Sequence of chain 1.B:
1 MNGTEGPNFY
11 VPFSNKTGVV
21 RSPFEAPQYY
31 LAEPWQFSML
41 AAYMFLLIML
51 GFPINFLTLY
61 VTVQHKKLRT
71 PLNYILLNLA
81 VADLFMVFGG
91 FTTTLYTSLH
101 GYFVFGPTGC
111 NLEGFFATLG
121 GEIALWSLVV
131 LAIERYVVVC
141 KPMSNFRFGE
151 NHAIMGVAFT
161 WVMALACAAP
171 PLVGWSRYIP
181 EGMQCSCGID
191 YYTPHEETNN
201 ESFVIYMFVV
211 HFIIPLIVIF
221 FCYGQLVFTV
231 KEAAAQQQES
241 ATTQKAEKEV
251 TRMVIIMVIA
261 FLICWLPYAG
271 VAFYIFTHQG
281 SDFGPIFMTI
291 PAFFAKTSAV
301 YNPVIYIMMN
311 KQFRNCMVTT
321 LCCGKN

This protein binds this small molecule.
Small molecule (SMILES): CC(=O)N[C@H]1[C@H](O[C@H]2[C@H](O)[C@@H](NC(C)=O)CO[C@@H]2CO)O[C@H](CO)[C@@H](O)[C@@H]1O

Binding-site contacts:
Ligand atom C2 contacts residue ASP282 of chain 1.B at 4.2 Å.
Ligand atom C8 contacts residue TYR10 of chain 1.B at 4.4 Å (hydrophobic).
Ligand atom C4 contacts residue SER281 of chain 1.B at 4.5 Å.
Ligand atom C2 contacts residue ASN2 of chain 1.B at 2.4 Å.
Ligand atom O5 contacts residue ASN2 of chain 1.B at 2.4 Å (h-bond).
Ligand atom O7 contacts residue GLY280 of chain 1.B at 2.9 Å (h-bond).
Ligand atom C8 contacts residue ASN2 of chain 1.B at 3.2 Å.
Ligand atom O7 contacts residue MET1 of chain 1.B at 4.5 Å.
Ligand atom O7 contacts residue ASN2 of chain 1.B at 4.0 Å.
Ligand atom C7 contacts residue ASN2 of chain 1.B at 3.1 Å.
Ligand atom C3 contacts residue GLY280 of chain 1.B at 4.4 Å.
Ligand atom N2 contacts residue MET1 of chain 1.B at 2.9 Å.
Ligand atom O7 contacts residue GLN279 of chain 1.B at 4.3 Å.
Ligand atom C2 contacts residue GLY280 of chain 1.B at 3.6 Å.
Ligand atom C1 contacts residue ASN2 of chain 1.B at 1.4 Å.
Ligand atom C3 contacts residue ASN2 of chain 1.B at 3.9 Å.
Ligand atom N2 contacts residue GLY280 of chain 1.B at 3.6 Å.
Ligand atom O3 contacts residue ASN2 of chain 1.B at 4.5 Å.
Ligand atom C8 contacts residue GLY280 of chain 1.B at 3.1 Å.
Ligand atom C7 contacts residue GLY280 of chain 1.B at 2.9 Å.
Ligand atom N2 contacts residue ASN2 of chain 1.B at 2.6 Å (h-bond).
Ligand atom C1 contacts residue MET1 of chain 1.B at 4.2 Å (hydrophobic).
Ligand atom C4 contacts residue ASN2 of chain 1.B at 4.3 Å.
Ligand atom C7 contacts residue MET1 of chain 1.B at 3.5 Å (hydrophobic).
Ligand atom C1 contacts residue ASP282 of chain 1.B at 4.2 Å.
Ligand atom C2 contacts residue SER281 of chain 1.B at 4.3 Å.
Ligand atom C5 contacts residue ASN2 of chain 1.B at 3.6 Å.
Ligand atom O5 contacts residue ASP282 of chain 1.B at 3.9 Å.
Ligand atom C8 contacts residue GLY3 of chain 1.B at 4.1 Å.
Ligand atom O6 contacts residue ASP282 of chain 1.B at 3.8 Å.
Ligand atom C8 contacts residue MET1 of chain 1.B at 3.5 Å (hydrophobic).
Ligand atom O3 contacts residue GLY280 of chain 1.B at 3.9 Å.
Ligand atom O5 contacts residue SER281 of chain 1.B at 4.2 Å.
Ligand atom O3 contacts residue SER281 of chain 1.B at 4.4 Å.
Ligand atom C5 contacts residue SER281 of chain 1.B at 4.3 Å.
Ligand atom C2 contacts residue MET1 of chain 1.B at 4.1 Å (hydrophobic).
Ligand atom C1 contacts residue SER281 of chain 1.B at 4.1 Å.